Binding-site contacts:
Ligand atom C13 contacts residue PHE89 of chain 1.A at 3.7 Å (hydrophobic).
Ligand atom C3 contacts residue THR183 of chain 1.A at 3.0 Å.
Ligand atom C10 contacts residue LEU63 of chain 1.A at 3.5 Å (hydrophobic).
Ligand atom C8 contacts residue LEU70 of chain 1.A at 4.0 Å (hydrophobic).
Ligand atom C13 contacts residue ALA184 of chain 1.A at 4.3 Å (hydrophobic).
Ligand atom O1 contacts residue ASP93 of chain 1.A at 4.3 Å.
Ligand atom C13 contacts residue TYR86 of chain 1.A at 3.6 Å (hydrophobic).
Ligand atom C6 contacts residue LEU63 of chain 1.A at 4.1 Å (hydrophobic).
Ligand atom C3 contacts residue MET188 of chain 1.A at 3.9 Å (hydrophobic).
Ligand atom C8 contacts residue MET188 of chain 1.A at 3.4 Å (hydrophobic).
Ligand atom C11 contacts residue MET188 of chain 1.A at 3.6 Å (hydrophobic).
Ligand atom C8 contacts residue THR304 of chain 1.A at 4.4 Å.
Ligand atom C7 contacts residue CYS66 of chain 1.A at 4.0 Å (hydrophobic).
Ligand atom C2 contacts residue THR183 of chain 1.A at 4.3 Å.
Ligand atom C15 contacts residue PHE89 of chain 1.A at 3.8 Å (hydrophobic).
Ligand atom O1 contacts residue PHE153 of chain 1.A at 4.3 Å.
Ligand atom C13 contacts residue MET188 of chain 1.A at 4.4 Å (hydrophobic).
Ligand atom C10 contacts residue MET188 of chain 1.A at 4.5 Å (hydrophobic).
Ligand atom C6 contacts residue TRP307 of chain 1.A at 4.3 Å (hydrophobic).
Ligand atom C11 contacts residue TYR86 of chain 1.A at 4.0 Å (hydrophobic).
Ligand atom C3 contacts residue ALA184 of chain 1.A at 4.5 Å (hydrophobic).
Ligand atom O1 contacts residue LEU90 of chain 1.A at 4.3 Å.
Ligand atom C13 contacts residue PHE187 of chain 1.A at 4.4 Å (hydrophobic).
Ligand atom C7 contacts residue LEU63 of chain 1.A at 3.8 Å (hydrophobic).
Ligand atom C10 contacts residue TYR86 of chain 1.A at 4.0 Å (hydrophobic).
Ligand atom O1 contacts residue ALA184 of chain 1.A at 4.1 Å.
Ligand atom C8 contacts residue CYS66 of chain 1.A at 4.0 Å (hydrophobic).
Ligand atom C4 contacts residue THR304 of chain 1.A at 4.4 Å.
Ligand atom C9 contacts residue CYS66 of chain 1.A at 4.5 Å (hydrophobic).
Ligand atom C9 contacts residue LEU63 of chain 1.A at 3.1 Å (hydrophobic).
Ligand atom C6 contacts residue CYS66 of chain 1.A at 4.0 Å (hydrophobic).
Ligand atom C15 contacts residue ALA184 of chain 1.A at 4.2 Å (hydrophobic).
Ligand atom C14 contacts residue LEU90 of chain 1.A at 4.4 Å (hydrophobic).
Ligand atom C15 contacts residue LEU90 of chain 1.A at 4.5 Å (hydrophobic).
Ligand atom C12 contacts residue TYR86 of chain 1.A at 4.4 Å (hydrophobic).

Sequence of chain 1.A:
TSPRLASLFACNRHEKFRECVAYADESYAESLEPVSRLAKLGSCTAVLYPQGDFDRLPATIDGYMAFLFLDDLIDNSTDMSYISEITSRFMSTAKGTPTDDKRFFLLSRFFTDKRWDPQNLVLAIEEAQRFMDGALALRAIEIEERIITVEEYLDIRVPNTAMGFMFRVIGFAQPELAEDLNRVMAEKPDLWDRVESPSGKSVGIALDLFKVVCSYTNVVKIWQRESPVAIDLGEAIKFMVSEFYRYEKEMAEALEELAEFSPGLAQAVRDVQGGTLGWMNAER

The small molecule below binds the protein below.
Small molecule (SMILES): CC(C)=CCC/C(C)=C\CC/C(C)=C\CO